Binding-site contacts:
Ligand atom O2 contacts residue VAL34 of chain 1.D at 3.8 Å.
Ligand atom C14 contacts residue GLY28 of chain 1.D at 4.0 Å.
Ligand atom C21 contacts residue ASN27 of chain 1.D at 3.9 Å.
Ligand atom C11 contacts residue LEU29 of chain 1.D at 3.9 Å (hydrophobic).
Ligand atom C11 contacts residue TYR97 of chain 1.D at 3.6 Å (hydrophobic).
Ligand atom C17 contacts residue TYR38 of chain 1.D at 3.4 Å (hydrophobic).
Ligand atom C17 contacts residue GLN37 of chain 1.D at 3.4 Å.
Ligand atom N1 contacts residue TYR38 of chain 1.D at 3.4 Å (h-bond).
Ligand atom C24 contacts residue LEU29 of chain 1.D at 3.6 Å (hydrophobic).
Ligand atom C15 contacts residue TYR38 of chain 1.D at 3.5 Å (hydrophobic).
Ligand atom C13 contacts residue TYR38 of chain 1.D at 4.0 Å (hydrophobic).
Ligand atom N contacts residue TYR38 of chain 1.D at 3.6 Å (h-bond).
Ligand atom C13 contacts residue LEU29 of chain 1.D at 3.5 Å (hydrophobic).
Ligand atom C16 contacts residue GLN37 of chain 1.D at 3.9 Å.
Ligand atom C15 contacts residue LEU29 of chain 1.D at 3.8 Å (hydrophobic).
Ligand atom C24 contacts residue VAL34 of chain 1.D at 4.0 Å (hydrophobic).
Ligand atom C24 contacts residue CYS87 of chain 1.D at 4.0 Å (hydrophobic).
Ligand atom C8 contacts residue TYR97 of chain 1.D at 3.9 Å (hydrophobic).
Ligand atom C10 contacts residue TYR38 of chain 1.D at 3.6 Å (hydrophobic).
Ligand atom C14 contacts residue LEU29 of chain 1.D at 3.6 Å (hydrophobic).
Ligand atom C9 contacts residue TYR38 of chain 1.D at 3.4 Å (hydrophobic).
Ligand atom C22 contacts residue VAL34 of chain 1.D at 4.1 Å (hydrophobic).
Ligand atom C26 contacts residue PHE90 of chain 1.D at 4.0 Å (hydrophobic).
Ligand atom C10 contacts residue TYR97 of chain 1.D at 3.4 Å (hydrophobic).
Ligand atom C10 contacts residue LEU29 of chain 1.D at 3.7 Å (hydrophobic).
Ligand atom N3 contacts residue PHE90 of chain 1.D at 3.5 Å.
Ligand atom C14 contacts residue GLN37 of chain 1.D at 3.7 Å.
Ligand atom N contacts residue TYR97 of chain 1.D at 2.5 Å (h-bond).
Ligand atom O2 contacts residue ASN91 of chain 1.D at 3.6 Å.
Ligand atom C16 contacts residue TYR38 of chain 1.D at 4.0 Å (hydrophobic).
Ligand atom C23 contacts residue VAL34 of chain 1.D at 3.7 Å (hydrophobic).
Ligand atom N3 contacts residue TYR45 of chain 1.D at 3.9 Å.
Ligand atom C21 contacts residue GLN37 of chain 1.D at 3.5 Å.
Ligand atom C18 contacts residue GLN37 of chain 1.D at 3.6 Å.
Ligand atom N2 contacts residue GLN37 of chain 1.D at 3.7 Å.
Ligand atom C9 contacts residue TYR97 of chain 1.D at 3.5 Å (hydrophobic).
Ligand atom N3 contacts residue ASN91 of chain 1.D at 3.6 Å (h-bond).
Ligand atom C16 contacts residue ASN27 of chain 1.D at 3.6 Å.
Ligand atom C26 contacts residue LEU41 of chain 1.D at 3.7 Å (hydrophobic).
Ligand atom C14 contacts residue TYR38 of chain 1.D at 3.8 Å (hydrophobic).

Sequence of chain 1.D:
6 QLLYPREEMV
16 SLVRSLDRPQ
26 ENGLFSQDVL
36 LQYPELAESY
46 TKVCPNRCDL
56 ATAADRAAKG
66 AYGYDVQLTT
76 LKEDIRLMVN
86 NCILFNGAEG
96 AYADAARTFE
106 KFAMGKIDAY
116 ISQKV

This small molecule binds to this protein.
Small molecule (SMILES): CCCOc1ccc(CCc2nc3cc(-c4c(C)noc4C)ccc3n2CCN2CCOCC2)cc1